Sequence of chain 1.A:
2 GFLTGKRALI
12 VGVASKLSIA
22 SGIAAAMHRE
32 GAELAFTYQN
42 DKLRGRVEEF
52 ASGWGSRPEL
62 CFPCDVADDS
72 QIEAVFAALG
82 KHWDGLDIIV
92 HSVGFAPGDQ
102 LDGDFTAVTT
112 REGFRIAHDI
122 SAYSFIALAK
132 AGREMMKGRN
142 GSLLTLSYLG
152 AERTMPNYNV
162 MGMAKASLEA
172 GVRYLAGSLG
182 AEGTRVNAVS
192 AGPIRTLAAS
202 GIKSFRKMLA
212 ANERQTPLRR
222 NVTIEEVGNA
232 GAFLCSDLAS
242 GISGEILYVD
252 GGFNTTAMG

This protein binds this small molecule.
Small molecule (SMILES): Oc1cc(Cl)ccc1Oc1ccc(Cl)cc1Cl

Binding-site contacts:
Ligand atom C6 contacts residue NAD1 of chain 1.E at 3.3 Å.
Ligand atom C3 contacts residue ALA200 of chain 1.A at 3.9 Å (hydrophobic).
Ligand atom CL14 contacts residue NAD1 of chain 1.E at 3.4 Å.
Ligand atom O17 contacts residue TYR159 of chain 1.A at 2.6 Å (h-bond).
Ligand atom C1 contacts residue NAD1 of chain 1.E at 3.6 Å.
Ligand atom C4 contacts residue ALA200 of chain 1.A at 3.8 Å (hydrophobic).
Ligand atom O7 contacts residue NAD1 of chain 1.E at 3.0 Å (h-bond).
Ligand atom C2 contacts residue NAD1 of chain 1.E at 3.3 Å.
Ligand atom O17 contacts residue NAD1 of chain 1.E at 2.4 Å (h-bond).
Ligand atom C3 contacts residue ILE203 of chain 1.A at 4.0 Å (hydrophobic).
Ligand atom C10 contacts residue GLY95 of chain 1.A at 3.6 Å.
Ligand atom CL16 contacts residue ALA199 of chain 1.A at 3.5 Å.
Ligand atom CL14 contacts residue MET209 of chain 1.A at 4.1 Å.
Ligand atom C13 contacts residue ILE203 of chain 1.A at 3.8 Å (hydrophobic).
Ligand atom CL16 contacts residue NAD1 of chain 1.E at 3.6 Å.
Ligand atom C1 contacts residue TYR149 of chain 1.A at 3.9 Å (hydrophobic).
Ligand atom O17 contacts residue LYS166 of chain 1.A at 3.8 Å.
Ligand atom CL14 contacts residue TYR149 of chain 1.A at 3.5 Å.
Ligand atom CL15 contacts residue PHE96 of chain 1.A at 4.0 Å.
Ligand atom C9 contacts residue NAD1 of chain 1.E at 4.2 Å.
Ligand atom O7 contacts residue ALA199 of chain 1.A at 4.0 Å.
Ligand atom C1 contacts residue TYR159 of chain 1.A at 3.4 Å (hydrophobic).
Ligand atom C12 contacts residue LEU102 of chain 1.A at 3.8 Å (hydrophobic).
Ligand atom CL15 contacts residue ALA97 of chain 1.A at 3.3 Å.
Ligand atom C4 contacts residue ILE203 of chain 1.A at 4.2 Å (hydrophobic).
Ligand atom C5 contacts residue NAD1 of chain 1.E at 3.4 Å.
Ligand atom C9 contacts residue ALA199 of chain 1.A at 3.4 Å (hydrophobic).
Ligand atom C8 contacts residue NAD1 of chain 1.E at 3.8 Å.
Ligand atom C3 contacts residue PHE206 of chain 1.A at 4.0 Å (hydrophobic).
Ligand atom CL15 contacts residue LEU102 of chain 1.A at 3.6 Å.
Ligand atom C6 contacts residue TYR159 of chain 1.A at 3.5 Å (hydrophobic).
Ligand atom C10 contacts residue PHE96 of chain 1.A at 4.0 Å (hydrophobic).
Ligand atom C3 contacts residue NAD1 of chain 1.E at 3.2 Å.
Ligand atom C9 contacts residue GLY95 of chain 1.A at 4.0 Å.
Ligand atom C10 contacts residue ALA199 of chain 1.A at 3.9 Å (hydrophobic).
Ligand atom C8 contacts residue ALA199 of chain 1.A at 3.7 Å (hydrophobic).
Ligand atom C4 contacts residue NAD1 of chain 1.E at 3.5 Å.
Ligand atom CL14 contacts residue PHE206 of chain 1.A at 3.8 Å.
Ligand atom CL16 contacts residue GLY95 of chain 1.A at 3.5 Å.
Ligand atom C12 contacts residue ILE203 of chain 1.A at 4.1 Å (hydrophobic).